Binding-site contacts:
Ligand atom O2A contacts residue ASP113 of chain 1.A at 3.2 Å.
Ligand atom PG contacts residue MG1 of chain 1.F at 3.8 Å.
Ligand atom C2' contacts residue MET184 of chain 1.A at 4.0 Å (hydrophobic).
Ligand atom O5' contacts residue GLN151 of chain 1.A at 4.0 Å.
Ligand atom PA contacts residue ALA114 of chain 1.A at 3.8 Å.
Ligand atom O3G contacts residue MG1 of chain 1.F at 2.9 Å.
Ligand atom C2' contacts residue TYR115 of chain 1.A at 3.3 Å (hydrophobic).
Ligand atom O1A contacts residue GLN151 of chain 1.A at 3.8 Å.
Ligand atom O2 contacts residue GLN151 of chain 1.A at 3.7 Å.
Ligand atom O3A contacts residue ASP113 of chain 1.A at 3.9 Å.
Ligand atom PA contacts residue ASP113 of chain 1.A at 4.0 Å.
Ligand atom O3G contacts residue ASP110 of chain 1.A at 2.9 Å (salt-bridge).
Ligand atom O2A contacts residue MG1 of chain 1.F at 3.8 Å.
Ligand atom S3' contacts residue ASP185 of chain 1.A at 3.9 Å.
Ligand atom O4' contacts residue GLN151 of chain 1.A at 3.5 Å (h-bond).
Ligand atom C1' contacts residue TYR115 of chain 1.A at 3.9 Å (hydrophobic).
Ligand atom PA contacts residue MG1 of chain 1.F at 3.7 Å.
Ligand atom O1B contacts residue ASP110 of chain 1.A at 3.3 Å (salt-bridge).
Ligand atom S3' contacts residue MET184 of chain 1.A at 3.8 Å.
Ligand atom C1' contacts residue GLN151 of chain 1.A at 3.8 Å.
Ligand atom O5' contacts residue ARG72 of chain 1.A at 3.9 Å.
Ligand atom O2B contacts residue ARG72 of chain 1.A at 3.5 Å (salt-bridge).
Ligand atom O2A contacts residue ALA114 of chain 1.A at 2.4 Å (h-bond).
Ligand atom C4 contacts residue ARG72 of chain 1.A at 3.9 Å.
Ligand atom O3G contacts residue GLY112 of chain 1.A at 3.8 Å.
Ligand atom O2C contacts residue ASP113 of chain 1.A at 2.9 Å (salt-bridge).
Ligand atom O3G contacts residue VAL111 of chain 1.A at 3.4 Å (h-bond).
Ligand atom S3' contacts residue TYR115 of chain 1.A at 4.0 Å.
Ligand atom O2A contacts residue TYR115 of chain 1.A at 3.8 Å.
Ligand atom O1B contacts residue MG1 of chain 1.F at 2.7 Å.
Ligand atom O1A contacts residue ASP113 of chain 1.A at 3.6 Å.
Ligand atom O3A contacts residue MG1 of chain 1.F at 2.5 Å.
Ligand atom C5' contacts residue ASP185 of chain 1.A at 3.4 Å.
Ligand atom C5 contacts residue ARG72 of chain 1.A at 3.3 Å.
Ligand atom N1 contacts residue GLN151 of chain 1.A at 3.8 Å.
Ligand atom C6 contacts residue ARG72 of chain 1.A at 3.3 Å.
Ligand atom O3B contacts residue MG1 of chain 1.F at 3.9 Å.
Ligand atom PB contacts residue MG1 of chain 1.F at 3.1 Å.
Ligand atom O2C contacts residue GLY112 of chain 1.A at 3.3 Å.
Ligand atom C2 contacts residue GLN151 of chain 1.A at 3.7 Å.

The small molecule below binds the protein below.
Small molecule (SMILES): Nc1ccn([C@@H]2CS[C@H](COP(=O)(O)OP(=O)(O)OP(=O)(O)O)O2)c(=O)n1

Sequence of chain 1.A:
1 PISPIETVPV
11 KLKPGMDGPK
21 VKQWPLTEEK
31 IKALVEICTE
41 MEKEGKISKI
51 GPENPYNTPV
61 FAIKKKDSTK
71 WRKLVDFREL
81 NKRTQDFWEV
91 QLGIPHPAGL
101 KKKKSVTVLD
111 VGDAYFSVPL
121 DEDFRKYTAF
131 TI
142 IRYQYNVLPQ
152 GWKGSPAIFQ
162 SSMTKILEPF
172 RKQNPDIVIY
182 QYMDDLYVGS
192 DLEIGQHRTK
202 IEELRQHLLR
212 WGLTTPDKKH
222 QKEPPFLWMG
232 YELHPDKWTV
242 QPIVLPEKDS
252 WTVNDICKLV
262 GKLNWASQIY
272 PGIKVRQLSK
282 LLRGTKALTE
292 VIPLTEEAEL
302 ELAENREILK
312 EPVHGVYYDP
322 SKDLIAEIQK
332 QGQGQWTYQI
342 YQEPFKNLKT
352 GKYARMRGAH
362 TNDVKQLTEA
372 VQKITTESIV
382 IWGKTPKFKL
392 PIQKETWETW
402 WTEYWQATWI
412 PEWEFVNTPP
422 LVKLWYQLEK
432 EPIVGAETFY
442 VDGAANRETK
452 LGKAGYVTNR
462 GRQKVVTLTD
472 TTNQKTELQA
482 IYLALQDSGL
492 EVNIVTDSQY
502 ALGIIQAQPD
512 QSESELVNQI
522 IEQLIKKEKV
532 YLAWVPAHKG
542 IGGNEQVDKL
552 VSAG